The protein below binds the small molecule below.
Small molecule (SMILES): N[C@@H](Cc1c[nH]c2ccccc12)C(=O)O

Sequence of chain 1.C:
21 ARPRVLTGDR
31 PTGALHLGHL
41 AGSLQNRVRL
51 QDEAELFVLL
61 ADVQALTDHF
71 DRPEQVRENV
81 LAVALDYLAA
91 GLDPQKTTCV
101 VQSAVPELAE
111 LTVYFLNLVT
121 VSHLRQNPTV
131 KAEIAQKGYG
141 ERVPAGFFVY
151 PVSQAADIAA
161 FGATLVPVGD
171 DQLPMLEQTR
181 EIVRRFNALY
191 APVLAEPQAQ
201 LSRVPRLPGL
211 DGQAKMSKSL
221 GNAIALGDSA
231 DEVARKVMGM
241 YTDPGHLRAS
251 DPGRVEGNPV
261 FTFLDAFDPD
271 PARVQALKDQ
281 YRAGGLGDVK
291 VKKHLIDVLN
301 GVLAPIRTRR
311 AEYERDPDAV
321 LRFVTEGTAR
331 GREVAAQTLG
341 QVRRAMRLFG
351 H

Binding-site contacts:
Ligand atom CH2 contacts residue GLN154 of chain 1.C at 3.6 Å.
Ligand atom CZ2 contacts residue ILE158 of chain 1.C at 4.3 Å (hydrophobic).
Ligand atom CG contacts residue GLN154 of chain 1.C at 3.4 Å.
Ligand atom CB contacts residue GLY28 of chain 1.C at 3.5 Å.
Ligand atom CZ2 contacts residue ASP157 of chain 1.C at 3.6 Å.
Ligand atom CZ2 contacts residue GLN154 of chain 1.C at 3.4 Å.
Ligand atom CE2 contacts residue ASP157 of chain 1.C at 4.0 Å.
Ligand atom CA contacts residue ARG30 of chain 1.C at 3.7 Å.
Ligand atom NE1 contacts residue LEU59 of chain 1.C at 3.9 Å.
Ligand atom O contacts residue GLN64 of chain 1.C at 3.8 Å.
Ligand atom OXT contacts residue GLN154 of chain 1.C at 2.2 Å (h-bond).
Ligand atom CB contacts residue ASP29 of chain 1.C at 4.2 Å.
Ligand atom CD2 contacts residue GLN154 of chain 1.C at 2.9 Å.
Ligand atom C contacts residue GLN154 of chain 1.C at 3.4 Å.
Ligand atom C contacts residue GLN64 of chain 1.C at 3.2 Å.
Ligand atom NE1 contacts residue ALA61 of chain 1.C at 3.9 Å.
Ligand atom O contacts residue TYR150 of chain 1.C at 4.0 Å.
Ligand atom NE1 contacts residue ASP157 of chain 1.C at 3.6 Å (salt-bridge).
Ligand atom CE2 contacts residue GLN154 of chain 1.C at 3.0 Å.
Ligand atom O contacts residue GLN154 of chain 1.C at 3.7 Å.
Ligand atom CH2 contacts residue LEU26 of chain 1.C at 4.0 Å (hydrophobic).
Ligand atom CZ3 contacts residue GLN154 of chain 1.C at 3.5 Å.
Ligand atom CB contacts residue GLN64 of chain 1.C at 4.1 Å.
Ligand atom CG contacts residue GLN64 of chain 1.C at 3.9 Å.
Ligand atom CE3 contacts residue GLY28 of chain 1.C at 4.2 Å.
Ligand atom CD1 contacts residue ALA61 of chain 1.C at 3.7 Å (hydrophobic).
Ligand atom N contacts residue ARG30 of chain 1.C at 3.8 Å.
Ligand atom NE1 contacts residue GLN154 of chain 1.C at 3.5 Å.
Ligand atom CE3 contacts residue GLN154 of chain 1.C at 3.1 Å.
Ligand atom OXT contacts residue GLN64 of chain 1.C at 3.3 Å (h-bond).
Ligand atom CA contacts residue GLN154 of chain 1.C at 4.4 Å.
Ligand atom CH2 contacts residue ILE158 of chain 1.C at 3.4 Å (hydrophobic).
Ligand atom CE2 contacts residue LEU59 of chain 1.C at 4.3 Å (hydrophobic).
Ligand atom CG contacts residue GLY28 of chain 1.C at 4.2 Å.
Ligand atom CZ3 contacts residue ILE158 of chain 1.C at 4.2 Å (hydrophobic).
Ligand atom NE1 contacts residue GLN64 of chain 1.C at 3.4 Å (h-bond).
Ligand atom CA contacts residue GLN64 of chain 1.C at 3.3 Å.
Ligand atom CD1 contacts residue GLN64 of chain 1.C at 3.3 Å.
Ligand atom CB contacts residue GLN154 of chain 1.C at 4.3 Å.
Ligand atom CD1 contacts residue GLN154 of chain 1.C at 3.8 Å.